A small-molecule ligand and the protein it binds are described below.
Small molecule (SMILES): Nc1ncnc2c1ncn2[C@@H]1O[C@H](CO[P](=O)(O)O[P](=O)(O)NP(=O)(O)O)[C@@H](O)[C@H]1O

Binding-site contacts:
Ligand atom C4' contacts residue GLY2598 of chain 1.A at 3.7 Å.
Ligand atom N6 contacts residue VAL2569 of chain 1.A at 3.3 Å (h-bond).
Ligand atom C6 contacts residue VAL2569 of chain 1.A at 4.1 Å (hydrophobic).
Ligand atom C1' contacts residue PRO2796 of chain 1.A at 4.1 Å (hydrophobic).
Ligand atom C2 contacts residue VAL2569 of chain 1.A at 4.1 Å (hydrophobic).
Ligand atom N7 contacts residue SER2599 of chain 1.A at 4.1 Å.
Ligand atom N1 contacts residue VAL2569 of chain 1.A at 3.5 Å (h-bond).
Ligand atom C5' contacts residue GLY2600 of chain 1.A at 4.2 Å.
Ligand atom PB contacts residue GLY2600 of chain 1.A at 4.0 Å.
Ligand atom O3' contacts residue ARG2797 of chain 1.A at 3.8 Å.
Ligand atom O2B contacts residue GLY2600 of chain 1.A at 3.4 Å (h-bond).
Ligand atom C8 contacts residue GLY2600 of chain 1.A at 4.0 Å.
Ligand atom N6 contacts residue THR2571 of chain 1.A at 4.2 Å.
Ligand atom PA contacts residue GLY2600 of chain 1.A at 3.9 Å.
Ligand atom O4' contacts residue GLY2598 of chain 1.A at 3.4 Å (h-bond).
Ligand atom O5' contacts residue GLY2600 of chain 1.A at 4.0 Å.
Ligand atom O2A contacts residue LYS2601 of chain 1.A at 3.8 Å.
Ligand atom O2B contacts residue GLY2598 of chain 1.A at 3.4 Å (h-bond).
Ligand atom O3A contacts residue GLY2600 of chain 1.A at 3.4 Å (h-bond).
Ligand atom O2B contacts residue LYS2601 of chain 1.A at 3.5 Å (salt-bridge).
Ligand atom O2A contacts residue THR2602 of chain 1.A at 3.5 Å (h-bond).
Ligand atom O2A contacts residue GLY2600 of chain 1.A at 3.3 Å.
Ligand atom O3A contacts residue SER2599 of chain 1.A at 4.1 Å.
Ligand atom PB contacts residue GLY2598 of chain 1.A at 3.8 Å.
Ligand atom PB contacts residue LYS2601 of chain 1.A at 4.1 Å.
Ligand atom C5' contacts residue GLY2598 of chain 1.A at 3.3 Å.
Ligand atom O3A contacts residue LYS2601 of chain 1.A at 4.2 Å.
Ligand atom C4' contacts residue ARG2797 of chain 1.A at 4.1 Å.
Ligand atom O4' contacts residue PRO2796 of chain 1.A at 3.7 Å.
Ligand atom O3A contacts residue GLY2598 of chain 1.A at 3.5 Å.
Ligand atom O2B contacts residue SER2599 of chain 1.A at 3.5 Å (h-bond).
Ligand atom O3G contacts residue THR2602 of chain 1.A at 4.0 Å.
Ligand atom O1B contacts residue THR2602 of chain 1.A at 2.9 Å.
Ligand atom C8 contacts residue SER2599 of chain 1.A at 3.8 Å.
Ligand atom O3' contacts residue THR2800 of chain 1.A at 3.5 Å.
Ligand atom O1B contacts residue LYS2601 of chain 1.A at 3.9 Å.
Ligand atom O2A contacts residue MET2603 of chain 1.A at 3.0 Å (h-bond).
Ligand atom O2G contacts residue PRO2597 of chain 1.A at 4.1 Å.
Ligand atom O2G contacts residue GLY2598 of chain 1.A at 4.1 Å.
Ligand atom N3B contacts residue GLY2598 of chain 1.A at 3.6 Å (h-bond).

Sequence of chain 1.A:
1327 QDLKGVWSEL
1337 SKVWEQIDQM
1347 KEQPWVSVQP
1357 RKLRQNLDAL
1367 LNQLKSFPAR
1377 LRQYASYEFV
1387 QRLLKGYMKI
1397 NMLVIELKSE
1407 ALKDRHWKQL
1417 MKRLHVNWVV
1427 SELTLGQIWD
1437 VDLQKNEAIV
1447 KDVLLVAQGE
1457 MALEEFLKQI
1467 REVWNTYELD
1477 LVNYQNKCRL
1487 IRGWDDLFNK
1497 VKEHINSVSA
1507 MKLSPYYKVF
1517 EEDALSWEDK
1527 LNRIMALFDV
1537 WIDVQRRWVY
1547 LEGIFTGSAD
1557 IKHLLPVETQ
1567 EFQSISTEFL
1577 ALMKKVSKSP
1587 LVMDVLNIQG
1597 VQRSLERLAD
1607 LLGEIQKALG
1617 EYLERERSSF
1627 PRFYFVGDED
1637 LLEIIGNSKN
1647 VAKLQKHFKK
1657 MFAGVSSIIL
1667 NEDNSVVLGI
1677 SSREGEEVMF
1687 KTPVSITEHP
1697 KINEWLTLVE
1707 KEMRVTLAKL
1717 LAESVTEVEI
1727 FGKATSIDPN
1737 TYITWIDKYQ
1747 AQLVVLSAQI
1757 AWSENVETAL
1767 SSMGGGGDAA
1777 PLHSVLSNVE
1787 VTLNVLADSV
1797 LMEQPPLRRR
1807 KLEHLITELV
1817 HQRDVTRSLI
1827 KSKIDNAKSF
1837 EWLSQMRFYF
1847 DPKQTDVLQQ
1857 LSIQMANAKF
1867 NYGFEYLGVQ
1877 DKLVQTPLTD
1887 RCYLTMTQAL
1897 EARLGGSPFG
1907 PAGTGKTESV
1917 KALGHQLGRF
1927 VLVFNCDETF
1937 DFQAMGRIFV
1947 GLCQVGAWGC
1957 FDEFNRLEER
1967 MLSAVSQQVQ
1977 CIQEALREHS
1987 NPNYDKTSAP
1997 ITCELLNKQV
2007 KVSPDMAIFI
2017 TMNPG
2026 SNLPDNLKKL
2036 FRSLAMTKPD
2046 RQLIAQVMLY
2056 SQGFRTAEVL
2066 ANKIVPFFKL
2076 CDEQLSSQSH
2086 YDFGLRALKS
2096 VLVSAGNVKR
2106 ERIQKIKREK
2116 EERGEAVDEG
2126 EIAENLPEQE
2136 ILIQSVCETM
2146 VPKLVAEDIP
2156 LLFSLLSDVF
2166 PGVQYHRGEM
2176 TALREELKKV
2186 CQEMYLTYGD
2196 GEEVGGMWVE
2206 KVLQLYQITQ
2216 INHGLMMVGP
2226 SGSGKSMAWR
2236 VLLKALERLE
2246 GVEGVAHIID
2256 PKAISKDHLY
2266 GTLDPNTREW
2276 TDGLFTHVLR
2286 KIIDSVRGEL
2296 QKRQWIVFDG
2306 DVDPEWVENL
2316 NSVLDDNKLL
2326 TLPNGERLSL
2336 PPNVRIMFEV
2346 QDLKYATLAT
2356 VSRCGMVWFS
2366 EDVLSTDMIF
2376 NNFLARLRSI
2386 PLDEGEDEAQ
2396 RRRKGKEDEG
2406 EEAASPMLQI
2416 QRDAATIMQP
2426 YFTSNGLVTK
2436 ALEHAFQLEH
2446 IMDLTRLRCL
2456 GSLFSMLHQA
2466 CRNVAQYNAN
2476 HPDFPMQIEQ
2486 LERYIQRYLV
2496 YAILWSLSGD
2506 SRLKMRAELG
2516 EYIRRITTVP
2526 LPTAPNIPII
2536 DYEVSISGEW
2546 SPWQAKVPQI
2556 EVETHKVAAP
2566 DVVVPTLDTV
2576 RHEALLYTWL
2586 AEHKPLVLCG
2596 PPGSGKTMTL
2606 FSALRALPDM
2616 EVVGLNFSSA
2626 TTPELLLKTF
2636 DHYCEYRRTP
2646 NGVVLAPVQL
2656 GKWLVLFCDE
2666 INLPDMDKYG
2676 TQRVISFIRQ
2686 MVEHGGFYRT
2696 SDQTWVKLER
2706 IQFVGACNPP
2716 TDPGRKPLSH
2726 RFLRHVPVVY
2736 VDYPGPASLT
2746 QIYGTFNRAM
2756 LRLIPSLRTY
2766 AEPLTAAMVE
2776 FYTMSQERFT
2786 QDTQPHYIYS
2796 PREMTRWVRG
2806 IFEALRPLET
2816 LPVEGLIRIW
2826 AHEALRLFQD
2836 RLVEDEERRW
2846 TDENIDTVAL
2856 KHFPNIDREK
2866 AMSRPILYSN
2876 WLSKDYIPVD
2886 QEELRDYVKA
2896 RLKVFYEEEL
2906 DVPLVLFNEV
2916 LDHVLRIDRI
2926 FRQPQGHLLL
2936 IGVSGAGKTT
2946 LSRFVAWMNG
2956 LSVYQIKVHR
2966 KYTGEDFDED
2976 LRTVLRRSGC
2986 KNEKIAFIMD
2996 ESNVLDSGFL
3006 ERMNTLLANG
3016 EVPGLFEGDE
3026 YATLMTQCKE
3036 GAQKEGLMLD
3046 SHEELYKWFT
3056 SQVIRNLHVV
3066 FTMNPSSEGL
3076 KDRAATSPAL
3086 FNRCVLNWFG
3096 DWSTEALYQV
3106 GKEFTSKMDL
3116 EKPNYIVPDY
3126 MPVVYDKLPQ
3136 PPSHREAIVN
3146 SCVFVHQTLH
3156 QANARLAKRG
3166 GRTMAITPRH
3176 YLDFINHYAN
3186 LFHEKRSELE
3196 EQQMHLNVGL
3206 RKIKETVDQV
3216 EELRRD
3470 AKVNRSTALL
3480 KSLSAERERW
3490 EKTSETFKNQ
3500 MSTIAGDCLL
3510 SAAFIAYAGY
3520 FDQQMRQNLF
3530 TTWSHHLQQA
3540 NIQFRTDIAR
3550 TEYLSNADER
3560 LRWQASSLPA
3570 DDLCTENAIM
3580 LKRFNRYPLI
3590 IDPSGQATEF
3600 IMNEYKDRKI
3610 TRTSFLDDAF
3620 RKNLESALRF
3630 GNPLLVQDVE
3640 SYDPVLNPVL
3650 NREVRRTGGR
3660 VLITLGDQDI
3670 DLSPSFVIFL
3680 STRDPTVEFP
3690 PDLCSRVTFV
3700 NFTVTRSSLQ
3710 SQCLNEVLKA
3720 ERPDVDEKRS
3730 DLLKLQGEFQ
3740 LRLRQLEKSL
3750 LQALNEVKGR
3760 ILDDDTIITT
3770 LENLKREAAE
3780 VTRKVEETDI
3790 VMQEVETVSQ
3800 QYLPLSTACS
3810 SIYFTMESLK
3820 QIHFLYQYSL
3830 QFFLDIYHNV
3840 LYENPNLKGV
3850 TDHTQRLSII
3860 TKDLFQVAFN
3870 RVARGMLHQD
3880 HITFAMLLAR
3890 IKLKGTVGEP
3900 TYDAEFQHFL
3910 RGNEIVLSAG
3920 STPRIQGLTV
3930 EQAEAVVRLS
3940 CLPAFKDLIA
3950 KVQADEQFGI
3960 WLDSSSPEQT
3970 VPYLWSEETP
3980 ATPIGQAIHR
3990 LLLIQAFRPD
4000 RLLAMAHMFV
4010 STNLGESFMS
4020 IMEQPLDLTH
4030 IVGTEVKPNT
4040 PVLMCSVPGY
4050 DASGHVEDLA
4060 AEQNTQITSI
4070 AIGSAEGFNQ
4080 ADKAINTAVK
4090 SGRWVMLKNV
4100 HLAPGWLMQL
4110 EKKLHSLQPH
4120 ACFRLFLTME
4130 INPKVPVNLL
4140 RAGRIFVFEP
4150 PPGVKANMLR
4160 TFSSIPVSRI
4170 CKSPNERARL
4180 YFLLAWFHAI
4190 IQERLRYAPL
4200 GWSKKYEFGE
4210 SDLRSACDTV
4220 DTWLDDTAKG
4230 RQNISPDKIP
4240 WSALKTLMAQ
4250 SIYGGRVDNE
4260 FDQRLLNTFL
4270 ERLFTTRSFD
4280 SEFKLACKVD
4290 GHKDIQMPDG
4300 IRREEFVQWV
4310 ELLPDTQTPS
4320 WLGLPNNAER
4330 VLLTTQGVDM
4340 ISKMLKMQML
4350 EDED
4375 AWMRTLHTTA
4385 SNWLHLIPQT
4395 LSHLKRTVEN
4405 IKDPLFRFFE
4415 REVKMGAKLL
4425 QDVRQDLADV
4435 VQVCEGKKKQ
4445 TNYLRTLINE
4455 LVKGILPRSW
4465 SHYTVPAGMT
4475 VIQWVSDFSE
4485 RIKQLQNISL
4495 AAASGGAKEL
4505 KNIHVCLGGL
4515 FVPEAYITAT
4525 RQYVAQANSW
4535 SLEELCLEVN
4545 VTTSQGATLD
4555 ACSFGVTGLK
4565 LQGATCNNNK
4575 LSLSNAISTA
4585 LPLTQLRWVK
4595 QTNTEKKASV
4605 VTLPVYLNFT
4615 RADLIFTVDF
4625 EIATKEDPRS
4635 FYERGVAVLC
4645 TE